Sequence of chain 1.A:
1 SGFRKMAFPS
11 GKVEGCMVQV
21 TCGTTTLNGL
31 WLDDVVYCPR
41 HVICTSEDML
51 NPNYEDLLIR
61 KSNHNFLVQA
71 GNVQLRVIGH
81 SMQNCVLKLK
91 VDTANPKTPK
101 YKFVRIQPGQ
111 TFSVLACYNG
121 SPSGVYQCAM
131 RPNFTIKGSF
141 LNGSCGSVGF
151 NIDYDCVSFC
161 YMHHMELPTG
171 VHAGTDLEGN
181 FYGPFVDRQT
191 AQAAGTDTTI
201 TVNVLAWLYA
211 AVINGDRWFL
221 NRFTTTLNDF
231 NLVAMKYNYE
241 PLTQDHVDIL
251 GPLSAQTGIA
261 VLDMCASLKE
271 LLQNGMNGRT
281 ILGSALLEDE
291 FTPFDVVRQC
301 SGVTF

A small-molecule ligand and the protein it binds are described below.
Small molecule (SMILES): COc1ccc(N(Cc2cc(Cl)cs2)C(=O)Cc2cncc3ccccc23)cc1

Binding-site contacts:
Ligand atom C18 contacts residue MET165 of chain 1.A at 3.5 Å (hydrophobic).
Ligand atom O01 contacts residue GLU166 of chain 1.A at 2.9 Å (salt-bridge).
Ligand atom S01 contacts residue MET49 of chain 1.A at 3.9 Å.
Ligand atom C21 contacts residue MET49 of chain 1.A at 3.9 Å (hydrophobic).
Ligand atom C03 contacts residue ASN142 of chain 1.A at 3.6 Å.
Ligand atom C11 contacts residue GLU166 of chain 1.A at 3.8 Å.
Ligand atom C05 contacts residue GLN189 of chain 1.A at 3.4 Å.
Ligand atom C03 contacts residue PHE140 of chain 1.A at 3.8 Å (hydrophobic).
Ligand atom S01 contacts residue ARG188 of chain 1.A at 3.3 Å (salt-bridge).
Ligand atom N01 contacts residue SER144 of chain 1.A at 3.4 Å (h-bond).
Ligand atom C18 contacts residue MET49 of chain 1.A at 3.6 Å (hydrophobic).
Ligand atom C12 contacts residue ASP187 of chain 1.A at 3.8 Å.
Ligand atom S01 contacts residue GLN189 of chain 1.A at 3.5 Å.
Ligand atom O01 contacts residue MET165 of chain 1.A at 3.4 Å.
Ligand atom C22 contacts residue ASN142 of chain 1.A at 3.8 Å.
Ligand atom C10 contacts residue LEU141 of chain 1.A at 3.8 Å (hydrophobic).
Ligand atom C21 contacts residue CYS44 of chain 1.A at 3.4 Å (hydrophobic).
Ligand atom CL01 contacts residue ASP187 of chain 1.A at 3.3 Å.
Ligand atom C03 contacts residue GLU166 of chain 1.A at 3.2 Å.
Ligand atom CL01 contacts residue MET165 of chain 1.A at 3.9 Å.
Ligand atom C13 contacts residue LEU141 of chain 1.A at 3.8 Å (hydrophobic).
Ligand atom C10 contacts residue GLU166 of chain 1.A at 3.5 Å.
Ligand atom CL01 contacts residue HIS41 of chain 1.A at 3.3 Å.
Ligand atom C19 contacts residue MET165 of chain 1.A at 3.9 Å (hydrophobic).
Ligand atom C10 contacts residue PHE140 of chain 1.A at 3.3 Å (hydrophobic).
Ligand atom C08 contacts residue HIS41 of chain 1.A at 3.8 Å.
Ligand atom C23 contacts residue GLN189 of chain 1.A at 3.4 Å.
Ligand atom C13 contacts residue ASN142 of chain 1.A at 3.8 Å.
Ligand atom CL01 contacts residue HIS164 of chain 1.A at 3.7 Å.
Ligand atom C12 contacts residue ARG188 of chain 1.A at 3.1 Å.
Ligand atom C13 contacts residue GLU166 of chain 1.A at 3.6 Å.
Ligand atom C11 contacts residue HIS163 of chain 1.A at 3.3 Å.
Ligand atom N01 contacts residue HIS163 of chain 1.A at 2.9 Å (h-bond).
Ligand atom C12 contacts residue MET49 of chain 1.A at 3.5 Å (hydrophobic).
Ligand atom C09 contacts residue HIS164 of chain 1.A at 3.6 Å.
Ligand atom C22 contacts residue CYS145 of chain 1.A at 3.7 Å (hydrophobic).
Ligand atom C04 contacts residue ASN142 of chain 1.A at 3.5 Å.
Ligand atom C11 contacts residue MET165 of chain 1.A at 3.9 Å (hydrophobic).
Ligand atom C09 contacts residue MET165 of chain 1.A at 3.3 Å (hydrophobic).
Ligand atom C11 contacts residue CYS145 of chain 1.A at 3.9 Å (hydrophobic).

Sequence of chain 1.C:
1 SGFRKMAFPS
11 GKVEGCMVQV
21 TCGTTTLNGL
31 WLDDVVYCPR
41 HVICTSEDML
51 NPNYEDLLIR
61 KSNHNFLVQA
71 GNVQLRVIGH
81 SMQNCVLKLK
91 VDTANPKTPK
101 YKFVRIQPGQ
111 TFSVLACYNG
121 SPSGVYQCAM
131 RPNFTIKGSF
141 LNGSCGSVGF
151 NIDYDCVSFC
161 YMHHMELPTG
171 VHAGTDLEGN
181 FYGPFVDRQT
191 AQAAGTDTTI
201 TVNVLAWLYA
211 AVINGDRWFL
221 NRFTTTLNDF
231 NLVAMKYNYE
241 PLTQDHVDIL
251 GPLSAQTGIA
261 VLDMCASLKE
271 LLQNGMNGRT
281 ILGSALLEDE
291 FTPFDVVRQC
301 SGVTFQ